Sequence of chain 1.F:
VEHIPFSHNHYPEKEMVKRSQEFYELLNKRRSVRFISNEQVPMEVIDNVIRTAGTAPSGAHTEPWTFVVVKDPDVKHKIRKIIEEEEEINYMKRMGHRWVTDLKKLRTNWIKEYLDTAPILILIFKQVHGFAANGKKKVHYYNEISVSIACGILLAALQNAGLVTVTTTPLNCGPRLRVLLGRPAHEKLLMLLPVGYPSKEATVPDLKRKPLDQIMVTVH

Binding-site contacts:
Ligand atom CE contacts residue LEU143 of chain 1.F at 3.5 Å (hydrophobic).
Ligand atom OF contacts residue FMN1 of chain 1.Q at 2.7 Å (h-bond).
Ligand atom CG contacts residue LEU146 of chain 1.F at 3.6 Å (hydrophobic).
Ligand atom CD contacts residue FMN1 of chain 1.Q at 3.7 Å.
Ligand atom CB contacts residue LEU143 of chain 1.F at 3.6 Å (hydrophobic).
Ligand atom CH contacts residue THR148 of chain 1.F at 3.5 Å.
Ligand atom OXT contacts residue ASN149 of chain 1.F at 3.6 Å.
Ligand atom CA contacts residue GLU127 of chain 1.F at 3.2 Å.
Ligand atom CG contacts residue FMN1 of chain 1.Q at 3.2 Å.
Ligand atom N contacts residue GLU127 of chain 1.F at 3.0 Å (salt-bridge).
Ligand atom N contacts residue THR209 of chain 1.F at 3.9 Å.
Ligand atom IE contacts residue TYR182 of chain 1.E at 3.8 Å.
Ligand atom OXT contacts residue THR148 of chain 1.F at 3.9 Å.
Ligand atom CF contacts residue FMN1 of chain 1.Q at 3.6 Å.
Ligand atom CH contacts residue LEU143 of chain 1.F at 3.7 Å (hydrophobic).
Ligand atom CE contacts residue FMN1 of chain 1.Q at 3.8 Å.
Ligand atom CH contacts residue FMN1 of chain 1.Q at 3.2 Å.
Ligand atom C contacts residue GLU127 of chain 1.F at 3.4 Å.
Ligand atom CC contacts residue LEU143 of chain 1.F at 3.6 Å (hydrophobic).
Ligand atom IE contacts residue ALA100 of chain 1.E at 3.6 Å.
Ligand atom CB contacts residue TYR131 of chain 1.F at 3.3 Å (hydrophobic).
Ligand atom OXT contacts residue TYR131 of chain 1.F at 2.8 Å (h-bond).
Ligand atom C contacts residue LYS152 of chain 1.F at 3.1 Å.
Ligand atom IE contacts residue TYR181 of chain 1.E at 3.8 Å.
Ligand atom CD contacts residue TRP139 of chain 1.F at 3.7 Å (hydrophobic).
Ligand atom C contacts residue FMN1 of chain 1.Q at 3.5 Å.
Ligand atom IE contacts residue GLY99 of chain 1.E at 3.7 Å.
Ligand atom CD contacts residue LEU143 of chain 1.F at 3.7 Å (hydrophobic).
Ligand atom CA contacts residue FMN1 of chain 1.Q at 3.6 Å.
Ligand atom OF contacts residue ALA100 of chain 1.E at 2.9 Å (h-bond).
Ligand atom CG contacts residue LEU143 of chain 1.F at 3.6 Å (hydrophobic).
Ligand atom CF contacts residue LEU143 of chain 1.F at 3.5 Å (hydrophobic).
Ligand atom OF contacts residue LEU146 of chain 1.F at 3.8 Å.
Ligand atom O contacts residue LYS152 of chain 1.F at 3.1 Å (salt-bridge).
Ligand atom OXT contacts residue LYS152 of chain 1.F at 2.5 Å (salt-bridge).
Ligand atom O contacts residue FMN1 of chain 1.Q at 2.9 Å (h-bond).
Ligand atom C contacts residue TYR131 of chain 1.F at 3.8 Å (hydrophobic).
Ligand atom CC contacts residue FMN1 of chain 1.Q at 3.7 Å.
Ligand atom O contacts residue GLU127 of chain 1.F at 3.3 Å (salt-bridge).
Ligand atom N contacts residue FMN1 of chain 1.Q at 2.6 Å (h-bond).

This protein binds this small molecule.
Small molecule (SMILES): N[C@@H](Cc1ccc(O)c(I)c1)C(=O)O

Sequence of chain 1.E:
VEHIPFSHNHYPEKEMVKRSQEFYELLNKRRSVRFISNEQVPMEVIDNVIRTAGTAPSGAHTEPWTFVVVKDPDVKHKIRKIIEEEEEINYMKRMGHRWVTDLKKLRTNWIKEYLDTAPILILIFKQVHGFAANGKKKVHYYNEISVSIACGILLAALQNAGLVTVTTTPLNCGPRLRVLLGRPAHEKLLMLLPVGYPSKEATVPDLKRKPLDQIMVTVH